This protein binds this small molecule.
Small molecule (SMILES): COc1cc(-c2c(C)cccc2C)cc([C@@H](C)C#Cc2c(C)nc(N)nc2N)c1

Sequence of chain 1.A:
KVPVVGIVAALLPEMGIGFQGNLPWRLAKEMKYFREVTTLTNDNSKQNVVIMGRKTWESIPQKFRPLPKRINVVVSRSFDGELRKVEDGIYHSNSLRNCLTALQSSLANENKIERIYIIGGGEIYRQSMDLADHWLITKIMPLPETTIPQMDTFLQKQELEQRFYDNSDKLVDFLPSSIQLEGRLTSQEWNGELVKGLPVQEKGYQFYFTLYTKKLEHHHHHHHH

Binding-site contacts:
Ligand atom N2 contacts residue VAL10 of chain 1.A at 3.3 Å.
Ligand atom N2 contacts residue PHE36 of chain 1.A at 3.5 Å.
Ligand atom N2 contacts residue ILE9 of chain 1.A at 3.5 Å (h-bond).
Ligand atom N9 contacts residue PHE36 of chain 1.A at 3.5 Å.
Ligand atom C1 contacts residue NDP1 of chain 1.C at 3.3 Å.
Ligand atom N4 contacts residue GLU32 of chain 1.A at 2.7 Å (salt-bridge).
Ligand atom C8 contacts residue GLU32 of chain 1.A at 3.5 Å.
Ligand atom C16 contacts residue SER61 of chain 1.A at 3.1 Å.
Ligand atom N9 contacts residue ILE121 of chain 1.A at 3.3 Å (h-bond).
Ligand atom C3 contacts residue GLU32 of chain 1.A at 3.6 Å.
Ligand atom C19 contacts residue MET33 of chain 1.A at 3.7 Å (hydrophobic).
Ligand atom N7 contacts residue GLU32 of chain 1.A at 2.7 Å (salt-bridge).
Ligand atom C20 contacts residue PRO63 of chain 1.A at 3.7 Å (hydrophobic).
Ligand atom N9 contacts residue ILE9 of chain 1.A at 2.8 Å (h-bond).
Ligand atom N7 contacts residue THR140 of chain 1.A at 3.6 Å (h-bond).
Ligand atom C2 contacts residue SER61 of chain 1.A at 2.4 Å.
Ligand atom C13 contacts residue ILE121 of chain 1.A at 3.6 Å (hydrophobic).
Ligand atom N7 contacts residue VAL10 of chain 1.A at 3.4 Å (h-bond).
Ligand atom C5 contacts residue GLU32 of chain 1.A at 3.5 Å.
Ligand atom C15 contacts residue SER61 of chain 1.A at 3.6 Å.
Ligand atom C2 contacts residue NDP1 of chain 1.C at 3.1 Å.
Ligand atom N9 contacts residue TYR127 of chain 1.A at 3.3 Å (h-bond).
Ligand atom N4 contacts residue PHE36 of chain 1.A at 3.5 Å.
Ligand atom C24 contacts residue MET33 of chain 1.A at 3.7 Å (hydrophobic).
Ligand atom N9 contacts residue NDP1 of chain 1.C at 3.5 Å (h-bond).
Ligand atom C3 contacts residue VAL10 of chain 1.A at 3.7 Å (hydrophobic).
Ligand atom C1 contacts residue PHE36 of chain 1.A at 3.3 Å (hydrophobic).
Ligand atom C25 contacts residue MET33 of chain 1.A at 3.6 Å (hydrophobic).
Ligand atom C6 contacts residue NDP1 of chain 1.C at 3.5 Å.
Ligand atom C27 contacts residue LEU69 of chain 1.A at 3.3 Å (hydrophobic).
Ligand atom C11 contacts residue NDP1 of chain 1.C at 3.8 Å.
Ligand atom N7 contacts residue ALA11 of chain 1.A at 3.6 Å.
Ligand atom C6 contacts residue PHE36 of chain 1.A at 3.5 Å (hydrophobic).
Ligand atom C5 contacts residue PHE36 of chain 1.A at 3.7 Å (hydrophobic).
Ligand atom C8 contacts residue MET33 of chain 1.A at 3.5 Å (hydrophobic).
Ligand atom N2 contacts residue NDP1 of chain 1.C at 3.5 Å (h-bond).
Ligand atom O17 contacts residue SER61 of chain 1.A at 2.2 Å (h-bond).
Ligand atom C3 contacts residue ALA11 of chain 1.A at 3.7 Å (hydrophobic).
Ligand atom C10 contacts residue NDP1 of chain 1.C at 3.7 Å.
Ligand atom C1 contacts residue ILE9 of chain 1.A at 3.6 Å (hydrophobic).